Sequence of chain 1.A:
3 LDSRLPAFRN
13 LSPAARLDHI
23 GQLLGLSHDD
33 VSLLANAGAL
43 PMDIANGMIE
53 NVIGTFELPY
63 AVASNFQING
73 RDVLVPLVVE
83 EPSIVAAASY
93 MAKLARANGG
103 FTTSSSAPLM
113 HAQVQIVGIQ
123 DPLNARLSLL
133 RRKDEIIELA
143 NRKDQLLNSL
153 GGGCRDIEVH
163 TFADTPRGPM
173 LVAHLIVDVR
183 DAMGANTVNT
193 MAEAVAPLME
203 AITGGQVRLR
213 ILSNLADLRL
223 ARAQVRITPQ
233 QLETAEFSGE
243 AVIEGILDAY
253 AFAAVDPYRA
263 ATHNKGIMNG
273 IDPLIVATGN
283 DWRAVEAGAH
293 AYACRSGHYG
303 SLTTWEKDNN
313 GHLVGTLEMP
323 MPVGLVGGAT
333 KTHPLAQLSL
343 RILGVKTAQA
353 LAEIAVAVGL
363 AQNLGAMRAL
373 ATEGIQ

Sequence of chain 1.B:
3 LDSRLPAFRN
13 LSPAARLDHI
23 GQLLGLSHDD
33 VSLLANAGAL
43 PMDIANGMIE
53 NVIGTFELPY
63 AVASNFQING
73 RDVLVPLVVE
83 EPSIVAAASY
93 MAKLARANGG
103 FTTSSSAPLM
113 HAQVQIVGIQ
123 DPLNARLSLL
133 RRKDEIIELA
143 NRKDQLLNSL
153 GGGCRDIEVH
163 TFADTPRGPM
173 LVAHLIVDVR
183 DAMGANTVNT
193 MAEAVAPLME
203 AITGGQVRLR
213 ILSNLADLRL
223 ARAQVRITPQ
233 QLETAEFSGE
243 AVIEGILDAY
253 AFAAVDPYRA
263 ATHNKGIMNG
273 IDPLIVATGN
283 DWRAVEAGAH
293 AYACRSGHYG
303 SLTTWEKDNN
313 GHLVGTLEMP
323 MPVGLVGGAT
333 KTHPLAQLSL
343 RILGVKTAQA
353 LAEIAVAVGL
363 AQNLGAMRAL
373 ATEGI

Binding-site contacts:
Ligand atom C5 contacts residue THR264 of chain 1.B at 3.6 Å.
Ligand atom O8 contacts residue GLU83 of chain 1.B at 3.1 Å (salt-bridge).
Ligand atom O3 contacts residue LEU372 of chain 1.B at 4.1 Å.
Ligand atom O8 contacts residue ASN271 of chain 1.B at 2.8 Å (h-bond).
Ligand atom C5 contacts residue ALA368 of chain 1.B at 4.0 Å (hydrophobic).
Ligand atom O4 contacts residue LEU372 of chain 1.B at 3.7 Å.
Ligand atom C5 contacts residue ARG261 of chain 1.B at 3.6 Å.
Ligand atom C4 contacts residue GLY268 of chain 1.B at 3.7 Å.
Ligand atom C2 contacts residue ASN271 of chain 1.B at 3.5 Å.
Ligand atom O7 contacts residue LEU214 of chain 1.A at 4.4 Å.
Ligand atom C8 contacts residue LYS267 of chain 1.B at 3.7 Å.
Ligand atom C5 contacts residue HIS265 of chain 1.B at 4.5 Å.
Ligand atom C6 contacts residue ALA368 of chain 1.B at 4.3 Å (hydrophobic).
Ligand atom O4 contacts residue ILE213 of chain 1.A at 4.1 Å.
Ligand atom O3 contacts residue HIS265 of chain 1.B at 3.9 Å.
Ligand atom O7 contacts residue ILE213 of chain 1.A at 4.3 Å.
Ligand atom C4 contacts residue THR264 of chain 1.B at 3.6 Å.
Ligand atom C4 contacts residue ALA368 of chain 1.B at 4.1 Å (hydrophobic).
Ligand atom O8 contacts residue LYS267 of chain 1.B at 2.5 Å (salt-bridge).
Ligand atom O4 contacts residue ARG261 of chain 1.B at 2.7 Å (salt-bridge).
Ligand atom O7 contacts residue THR264 of chain 1.B at 3.7 Å.
Ligand atom C5 contacts residue LEU372 of chain 1.B at 4.2 Å (hydrophobic).
Ligand atom O3 contacts residue ARG261 of chain 1.B at 3.7 Å.
Ligand atom C6 contacts residue ILE213 of chain 1.A at 4.4 Å (hydrophobic).
Ligand atom O4 contacts residue THR264 of chain 1.B at 3.5 Å.
Ligand atom C2 contacts residue GLY268 of chain 1.B at 4.3 Å.
Ligand atom C8 contacts residue GLU83 of chain 1.B at 3.4 Å.
Ligand atom O3 contacts residue THR264 of chain 1.B at 3.8 Å.
Ligand atom O3 contacts residue ALA368 of chain 1.B at 3.6 Å.
Ligand atom C8 contacts residue ASN271 of chain 1.B at 3.3 Å.

A small-molecule ligand and the protein it binds are described below.
Small molecule (SMILES): C[C@@](O)(CCO)CC(=O)[O-]